The small molecule below binds the protein below.
Small molecule (SMILES): OC[C@H]1O[C@@](CO)(O[C@H]2O[C@H](CO)[C@@H](O)[C@H](O)[C@H]2O)[C@@H](O)[C@@H]1O

Binding-site contacts:
Ligand atom C5 contacts residue TYR649 of chain 1.C at 4.3 Å (hydrophobic).
Ligand atom O5 contacts residue TYR649 of chain 1.C at 3.8 Å.
Ligand atom O2 contacts residue LEU586 of chain 1.C at 4.4 Å.
Ligand atom O2 contacts residue ALA587 of chain 1.C at 3.9 Å.
Ligand atom O4 contacts residue SER648 of chain 1.C at 4.3 Å.
Ligand atom C2 contacts residue ALA587 of chain 1.C at 3.4 Å (hydrophobic).
Ligand atom C2 contacts residue GLY585 of chain 1.C at 4.4 Å.
Ligand atom O2 contacts residue TYR505 of chain 1.C at 4.0 Å.
Ligand atom O1 contacts residue TYR649 of chain 1.C at 4.5 Å.
Ligand atom O5 contacts residue ALA587 of chain 1.C at 3.7 Å.
Ligand atom C2 contacts residue GLN545 of chain 1.C at 3.9 Å.
Ligand atom C2 contacts residue GLY585 of chain 1.C at 3.8 Å.
Ligand atom O6 contacts residue THR588 of chain 1.C at 4.1 Å.
Ligand atom C6 contacts residue SER648 of chain 1.C at 3.9 Å.
Ligand atom C1 contacts residue GLY585 of chain 1.C at 3.4 Å.
Ligand atom O3 contacts residue GLN545 of chain 1.C at 3.3 Å (h-bond).
Ligand atom C6 contacts residue LYS589 of chain 1.C at 3.2 Å.
Ligand atom O1 contacts residue GLY585 of chain 1.C at 3.7 Å.
Ligand atom C1 contacts residue GLY585 of chain 1.C at 4.2 Å.
Ligand atom C3 contacts residue GLN545 of chain 1.C at 4.2 Å.
Ligand atom O2 contacts residue GLY585 of chain 1.C at 2.9 Å (h-bond).
Ligand atom C6 contacts residue THR588 of chain 1.C at 3.6 Å.
Ligand atom O6 contacts residue LYS589 of chain 1.C at 3.1 Å (salt-bridge).
Ligand atom C1 contacts residue TYR649 of chain 1.C at 4.3 Å (hydrophobic).
Ligand atom C1 contacts residue ALA587 of chain 1.C at 3.5 Å (hydrophobic).
Ligand atom O2 contacts residue GLN545 of chain 1.C at 3.5 Å (h-bond).
Ligand atom O5 contacts residue THR588 of chain 1.C at 4.2 Å.
Ligand atom C6 contacts residue TYR649 of chain 1.C at 3.6 Å (hydrophobic).
Ligand atom C5 contacts residue THR588 of chain 1.C at 4.4 Å.
Ligand atom O6 contacts residue TYR649 of chain 1.C at 3.8 Å.
Ligand atom O5 contacts residue LYS589 of chain 1.C at 4.1 Å.
Ligand atom C5 contacts residue SER648 of chain 1.C at 4.0 Å.
Ligand atom C5 contacts residue LYS589 of chain 1.C at 4.3 Å.

Sequence of chain 1.C:
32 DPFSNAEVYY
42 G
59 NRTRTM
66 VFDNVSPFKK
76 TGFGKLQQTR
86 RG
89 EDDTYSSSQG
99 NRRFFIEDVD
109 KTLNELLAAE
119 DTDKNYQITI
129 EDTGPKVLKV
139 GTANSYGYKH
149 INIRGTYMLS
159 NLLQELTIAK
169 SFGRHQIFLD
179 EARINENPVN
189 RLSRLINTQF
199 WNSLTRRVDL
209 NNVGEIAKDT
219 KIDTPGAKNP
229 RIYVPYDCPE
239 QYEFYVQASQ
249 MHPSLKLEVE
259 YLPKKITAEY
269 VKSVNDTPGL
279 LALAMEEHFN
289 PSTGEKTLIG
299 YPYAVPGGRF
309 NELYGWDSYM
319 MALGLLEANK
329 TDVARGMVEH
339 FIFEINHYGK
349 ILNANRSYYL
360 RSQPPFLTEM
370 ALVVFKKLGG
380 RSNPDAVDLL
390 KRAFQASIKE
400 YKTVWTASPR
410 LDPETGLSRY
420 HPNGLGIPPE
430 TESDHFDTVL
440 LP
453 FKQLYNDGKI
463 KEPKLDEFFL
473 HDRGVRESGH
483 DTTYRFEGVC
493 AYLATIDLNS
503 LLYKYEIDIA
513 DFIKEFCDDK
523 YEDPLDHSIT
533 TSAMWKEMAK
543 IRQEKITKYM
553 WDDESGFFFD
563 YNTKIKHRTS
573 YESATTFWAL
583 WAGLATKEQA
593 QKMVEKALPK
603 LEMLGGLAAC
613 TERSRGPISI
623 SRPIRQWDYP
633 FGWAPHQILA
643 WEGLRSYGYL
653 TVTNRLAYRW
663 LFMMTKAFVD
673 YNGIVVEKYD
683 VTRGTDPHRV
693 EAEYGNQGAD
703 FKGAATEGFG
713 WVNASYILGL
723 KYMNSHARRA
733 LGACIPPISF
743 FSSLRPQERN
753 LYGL